Binding-site contacts:
Ligand atom O25 contacts residue LYS180 of chain 1.A at 3.0 Å (salt-bridge).
Ligand atom C22 contacts residue TYR149 of chain 1.A at 4.2 Å (hydrophobic).
Ligand atom C18 contacts residue LYS180 of chain 1.A at 3.2 Å.
Ligand atom C15 contacts residue HIS185 of chain 2.A at 3.3 Å.
Ligand atom C4 contacts residue LEU75 of chain 1.A at 4.2 Å (hydrophobic).
Ligand atom O7 contacts residue LEU189 of chain 2.A at 4.0 Å.
Ligand atom O7 contacts residue ILE125 of chain 1.A at 4.4 Å.
Ligand atom C23 contacts residue CYS176 of chain 1.A at 4.4 Å (hydrophobic).
Ligand atom C3 contacts residue CYS79 of chain 1.A at 3.9 Å (hydrophobic).
Ligand atom C19 contacts residue LYS180 of chain 1.A at 3.1 Å.
Ligand atom C16 contacts residue HIS185 of chain 2.A at 4.1 Å.
Ligand atom O25 contacts residue PHE109 of chain 1.A at 3.7 Å.
Ligand atom O26 contacts residue PHE147 of chain 1.A at 4.2 Å.
Ligand atom C1 contacts residue PHE147 of chain 1.A at 3.8 Å (hydrophobic).
Ligand atom C21 contacts residue THR177 of chain 1.A at 4.4 Å.
Ligand atom O26 contacts residue PHE109 of chain 1.A at 4.2 Å.
Ligand atom C12 contacts residue PHE147 of chain 1.A at 4.2 Å (hydrophobic).
Ligand atom C7 contacts residue HIS185 of chain 2.A at 4.2 Å.
Ligand atom O26 contacts residue TYR149 of chain 1.A at 3.8 Å.
Ligand atom C11 contacts residue PHE147 of chain 1.A at 3.7 Å (hydrophobic).
Ligand atom C3 contacts residue PHE113 of chain 1.A at 4.2 Å (hydrophobic).
Ligand atom C1 contacts residue CYS79 of chain 1.A at 3.8 Å (hydrophobic).
Ligand atom C24 contacts residue SER148 of chain 1.A at 4.2 Å.
Ligand atom O26 contacts residue SER148 of chain 1.A at 3.0 Å (h-bond).
Ligand atom C2 contacts residue CYS79 of chain 1.A at 3.2 Å (hydrophobic).
Ligand atom O3 contacts residue LEU75 of chain 1.A at 4.1 Å.
Ligand atom O3 contacts residue CYS79 of chain 1.A at 3.7 Å.
Ligand atom O12 contacts residue ILE140 of chain 1.A at 4.1 Å.
Ligand atom C24 contacts residue CYS176 of chain 1.A at 4.3 Å (hydrophobic).
Ligand atom C2 contacts residue PHE113 of chain 1.A at 4.2 Å (hydrophobic).
Ligand atom C24 contacts residue PHE109 of chain 1.A at 4.2 Å (hydrophobic).
Ligand atom O3 contacts residue HIS82 of chain 1.A at 4.1 Å.
Ligand atom O12 contacts residue PHE147 of chain 1.A at 4.1 Å.
Ligand atom O7 contacts residue HIS185 of chain 2.A at 3.1 Å (h-bond).
Ligand atom C4 contacts residue CYS79 of chain 1.A at 4.4 Å (hydrophobic).
Ligand atom C14 contacts residue HIS185 of chain 2.A at 4.3 Å.
Ligand atom C24 contacts residue LYS180 of chain 1.A at 4.2 Å.
Ligand atom C23 contacts residue TYR149 of chain 1.A at 3.9 Å (hydrophobic).
Ligand atom C6 contacts residue ILE125 of chain 1.A at 4.0 Å (hydrophobic).
Ligand atom C19 contacts residue PHE113 of chain 1.A at 3.9 Å (hydrophobic).

Sequence of chain 1.A:
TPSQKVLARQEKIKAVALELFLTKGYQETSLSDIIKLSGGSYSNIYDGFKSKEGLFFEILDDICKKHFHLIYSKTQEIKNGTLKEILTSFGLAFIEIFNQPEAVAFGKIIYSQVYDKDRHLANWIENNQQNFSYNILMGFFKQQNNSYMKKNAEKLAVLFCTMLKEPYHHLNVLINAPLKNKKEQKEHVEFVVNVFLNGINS

This small molecule binds to this protein.
Small molecule (SMILES): C[C@H](CCC(=O)O)[C@H]1CC[C@H]2[C@@H]3[C@H](O)C[C@@H]4C[C@H](O)CC[C@]4(C)[C@H]3C[C@H](O)[C@]12C

Sequence of chain 2.A:
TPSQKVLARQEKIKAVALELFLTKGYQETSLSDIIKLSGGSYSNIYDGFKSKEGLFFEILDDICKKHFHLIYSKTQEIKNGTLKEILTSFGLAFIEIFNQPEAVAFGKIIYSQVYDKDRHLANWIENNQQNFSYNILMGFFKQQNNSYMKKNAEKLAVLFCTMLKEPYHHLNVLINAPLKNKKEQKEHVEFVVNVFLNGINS